Binding-site contacts:
Ligand atom C3 contacts residue TRP359 of chain 1.B at 3.7 Å (hydrophobic).
Ligand atom C4 contacts residue ASN64 of chain 1.B at 4.2 Å.
Ligand atom O4 contacts residue TRP359 of chain 1.B at 4.2 Å.
Ligand atom C5 contacts residue TRP359 of chain 1.B at 4.1 Å (hydrophobic).
Ligand atom C2 contacts residue ASN64 of chain 1.B at 2.4 Å.
Ligand atom O5 contacts residue ASN64 of chain 1.B at 2.4 Å (h-bond).
Ligand atom C1 contacts residue ASN64 of chain 1.B at 1.4 Å.
Ligand atom N2 contacts residue TRP359 of chain 1.B at 3.4 Å (h-bond).
Ligand atom C7 contacts residue TRP359 of chain 1.B at 4.1 Å (hydrophobic).
Ligand atom C8 contacts residue TRP359 of chain 1.B at 3.6 Å (hydrophobic).
Ligand atom O3 contacts residue TRP359 of chain 1.B at 4.2 Å.
Ligand atom C3 contacts residue ASN64 of chain 1.B at 3.7 Å.
Ligand atom C4 contacts residue TRP359 of chain 1.B at 4.4 Å (hydrophobic).
Ligand atom C5 contacts residue ASN64 of chain 1.B at 3.7 Å.
Ligand atom N2 contacts residue ASN64 of chain 1.B at 2.8 Å (h-bond).
Ligand atom C7 contacts residue ASN64 of chain 1.B at 3.4 Å.
Ligand atom O7 contacts residue ASN64 of chain 1.B at 3.7 Å.
Ligand atom C2 contacts residue TRP359 of chain 1.B at 4.1 Å (hydrophobic).
Ligand atom O7 contacts residue TRP359 of chain 1.B at 4.0 Å.
Ligand atom C1 contacts residue TRP359 of chain 1.B at 3.9 Å (hydrophobic).

Sequence of chain 1.B:
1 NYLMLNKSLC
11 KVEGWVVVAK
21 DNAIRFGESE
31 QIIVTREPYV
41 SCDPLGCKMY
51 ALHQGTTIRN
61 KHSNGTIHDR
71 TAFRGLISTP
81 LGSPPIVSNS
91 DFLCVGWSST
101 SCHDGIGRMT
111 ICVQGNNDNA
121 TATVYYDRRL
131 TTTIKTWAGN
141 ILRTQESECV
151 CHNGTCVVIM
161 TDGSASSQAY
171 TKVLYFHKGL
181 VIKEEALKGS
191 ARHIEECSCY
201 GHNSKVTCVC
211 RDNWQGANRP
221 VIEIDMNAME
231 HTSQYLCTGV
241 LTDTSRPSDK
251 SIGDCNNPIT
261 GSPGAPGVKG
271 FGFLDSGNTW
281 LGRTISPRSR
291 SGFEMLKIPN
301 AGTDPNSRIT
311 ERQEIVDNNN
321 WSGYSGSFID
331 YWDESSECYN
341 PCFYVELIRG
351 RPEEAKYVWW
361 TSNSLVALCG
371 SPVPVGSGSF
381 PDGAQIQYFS

The protein below binds the small molecule below.
Small molecule (SMILES): CC(=O)N[C@H]1[C@H](O[C@H]2[C@H](O)[C@@H](NC(C)=O)CO[C@@H]2CO)O[C@H](CO)[C@@H](O[C@@H]2O[C@H](CO)[C@@H](O)[C@H](O)[C@@H]2O)[C@@H]1O